Sequence of chain 1.D:
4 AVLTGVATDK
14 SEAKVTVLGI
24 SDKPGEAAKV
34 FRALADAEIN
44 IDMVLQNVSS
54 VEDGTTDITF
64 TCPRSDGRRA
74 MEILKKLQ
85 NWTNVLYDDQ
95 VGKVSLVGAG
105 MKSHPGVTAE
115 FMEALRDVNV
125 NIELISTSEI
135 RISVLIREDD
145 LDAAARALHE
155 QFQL

A small-molecule ligand and the protein it binds are described below.
Small molecule (SMILES): C[C@@H](O)[C@H](N)C(=O)O

Sequence of chain 1.C:
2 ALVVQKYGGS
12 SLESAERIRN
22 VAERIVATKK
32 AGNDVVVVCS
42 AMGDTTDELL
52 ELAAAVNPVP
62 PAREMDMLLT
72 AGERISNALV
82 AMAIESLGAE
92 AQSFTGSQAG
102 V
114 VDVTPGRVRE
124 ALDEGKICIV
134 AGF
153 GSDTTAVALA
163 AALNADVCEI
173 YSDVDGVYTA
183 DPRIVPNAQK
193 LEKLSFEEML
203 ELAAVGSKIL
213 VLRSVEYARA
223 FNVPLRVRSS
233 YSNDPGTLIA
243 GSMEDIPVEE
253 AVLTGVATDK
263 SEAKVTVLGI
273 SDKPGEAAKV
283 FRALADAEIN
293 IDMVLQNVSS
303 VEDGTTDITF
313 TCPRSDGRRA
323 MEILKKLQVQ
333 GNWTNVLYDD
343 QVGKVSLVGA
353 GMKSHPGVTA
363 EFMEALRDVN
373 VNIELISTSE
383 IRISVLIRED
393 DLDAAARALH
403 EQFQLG

Binding-site contacts:
Ligand atom CB contacts residue GLN49 of chain 1.D at 3.2 Å.
Ligand atom OXT contacts residue PRO27 of chain 1.D at 4.0 Å.
Ligand atom CB contacts residue ILE375 of chain 1.C at 3.2 Å (hydrophobic).
Ligand atom OXT contacts residue ALA30 of chain 1.D at 2.8 Å (h-bond).
Ligand atom CA contacts residue LYS26 of chain 1.D at 3.1 Å.
Ligand atom CA contacts residue ASN374 of chain 1.C at 3.5 Å.
Ligand atom OG1 contacts residue ILE23 of chain 1.D at 4.0 Å.
Ligand atom O contacts residue LYS26 of chain 1.D at 3.6 Å (salt-bridge).
Ligand atom CG2 contacts residue ALA30 of chain 1.D at 3.0 Å (hydrophobic).
Ligand atom CA contacts residue SER24 of chain 1.D at 3.9 Å.
Ligand atom OG1 contacts residue ASP25 of chain 1.D at 4.1 Å.
Ligand atom C contacts residue GLU29 of chain 1.D at 4.1 Å.
Ligand atom N contacts residue ILE375 of chain 1.C at 3.2 Å (h-bond).
Ligand atom CG2 contacts residue ILE378 of chain 1.C at 4.2 Å (hydrophobic).
Ligand atom OXT contacts residue GLU29 of chain 1.D at 3.1 Å (salt-bridge).
Ligand atom O contacts residue ASN374 of chain 1.C at 2.8 Å (h-bond).
Ligand atom C contacts residue GLY28 of chain 1.D at 4.0 Å.
Ligand atom O contacts residue GLY28 of chain 1.D at 4.1 Å.
Ligand atom OG1 contacts residue GLN49 of chain 1.D at 3.1 Å (h-bond).
Ligand atom OXT contacts residue GLY28 of chain 1.D at 3.4 Å (h-bond).
Ligand atom CG2 contacts residue GLN49 of chain 1.D at 2.8 Å.
Ligand atom C contacts residue ALA30 of chain 1.D at 3.9 Å (hydrophobic).
Ligand atom N contacts residue LYS26 of chain 1.D at 3.3 Å (salt-bridge).
Ligand atom CG2 contacts residue ILE375 of chain 1.C at 3.7 Å (hydrophobic).
Ligand atom OG1 contacts residue THR59 of chain 1.D at 4.1 Å.
Ligand atom C contacts residue LYS26 of chain 1.D at 3.1 Å.
Ligand atom O contacts residue ILE375 of chain 1.C at 2.9 Å (h-bond).
Ligand atom CB contacts residue ASP25 of chain 1.D at 3.8 Å.
Ligand atom N contacts residue ASP25 of chain 1.D at 2.5 Å (salt-bridge).
Ligand atom OXT contacts residue LYS26 of chain 1.D at 3.2 Å (salt-bridge).
Ligand atom CA contacts residue ILE375 of chain 1.C at 3.6 Å (hydrophobic).
Ligand atom O contacts residue PRO27 of chain 1.D at 3.7 Å.
Ligand atom N contacts residue ASN374 of chain 1.C at 2.5 Å (h-bond).
Ligand atom OG1 contacts residue SER24 of chain 1.D at 3.8 Å.
Ligand atom C contacts residue ILE375 of chain 1.C at 4.0 Å (hydrophobic).
Ligand atom OG1 contacts residue ILE61 of chain 1.D at 4.1 Å.
Ligand atom C contacts residue ASN374 of chain 1.C at 3.4 Å.
Ligand atom C contacts residue PRO27 of chain 1.D at 4.0 Å (hydrophobic).
Ligand atom N contacts residue SER24 of chain 1.D at 4.2 Å.
Ligand atom CA contacts residue ASP25 of chain 1.D at 3.6 Å.